Binding-site contacts:
Ligand atom C22 contacts residue MET267 of chain 1.B at 3.7 Å (hydrophobic).
Ligand atom C18 contacts residue PRO266 of chain 1.B at 3.6 Å (hydrophobic).
Ligand atom C10 contacts residue GLN280 of chain 1.B at 3.3 Å.
Ligand atom C12 contacts residue PHE250 of chain 1.B at 3.6 Å (hydrophobic).
Ligand atom C13 contacts residue PHE250 of chain 1.B at 3.5 Å (hydrophobic).
Ligand atom C11 contacts residue GLN280 of chain 1.B at 3.8 Å.
Ligand atom C15 contacts residue MET267 of chain 1.B at 3.6 Å (hydrophobic).
Ligand atom N23 contacts residue MET267 of chain 1.B at 3.6 Å.
Ligand atom F24 contacts residue LYS272 of chain 1.B at 3.5 Å.
Ligand atom C11 contacts residue TYR247 of chain 1.B at 3.4 Å (hydrophobic).
Ligand atom N23 contacts residue TYR247 of chain 1.B at 2.8 Å (h-bond).
Ligand atom C19 contacts residue GLU275 of chain 1.B at 3.7 Å.
Ligand atom C17 contacts residue MET267 of chain 1.B at 3.7 Å (hydrophobic).
Ligand atom C16 contacts residue MET267 of chain 1.B at 3.6 Å (hydrophobic).
Ligand atom C20 contacts residue GLU275 of chain 1.B at 3.6 Å.
Ligand atom O26 contacts residue MET267 of chain 1.B at 3.7 Å.
Ligand atom F24 contacts residue GLU275 of chain 1.B at 3.2 Å.
Ligand atom C9 contacts residue PHE283 of chain 1.B at 3.4 Å (hydrophobic).
Ligand atom C6 contacts residue VAL232 of chain 1.B at 3.7 Å (hydrophobic).
Ligand atom C18 contacts residue GLN278 of chain 1.B at 3.8 Å.
Ligand atom C21 contacts residue TYR247 of chain 1.B at 3.6 Å (hydrophobic).
Ligand atom C22 contacts residue TYR247 of chain 1.B at 3.6 Å (hydrophobic).
Ligand atom C10 contacts residue PHE283 of chain 1.B at 3.6 Å (hydrophobic).
Ligand atom C20 contacts residue VAL276 of chain 1.B at 3.7 Å (hydrophobic).
Ligand atom C20 contacts residue LYS272 of chain 1.B at 3.5 Å.
Ligand atom C16 contacts residue GLY279 of chain 1.B at 3.8 Å.
Ligand atom F24 contacts residue PRO266 of chain 1.B at 3.4 Å.
Ligand atom C14 contacts residue TYR247 of chain 1.B at 3.5 Å (hydrophobic).
Ligand atom C21 contacts residue VAL276 of chain 1.B at 3.6 Å (hydrophobic).
Ligand atom C9 contacts residue GLN280 of chain 1.B at 3.1 Å.
Ligand atom C14 contacts residue MET267 of chain 1.B at 3.6 Å (hydrophobic).
Ligand atom C10 contacts residue GLY279 of chain 1.B at 3.4 Å.
Ligand atom C19 contacts residue PRO266 of chain 1.B at 3.8 Å (hydrophobic).
Ligand atom C18 contacts residue MET267 of chain 1.B at 3.8 Å (hydrophobic).
Ligand atom N7 contacts residue ILE246 of chain 1.B at 3.6 Å.
Ligand atom C2 contacts residue ILE246 of chain 1.B at 3.7 Å (hydrophobic).
Ligand atom C5 contacts residue PHE283 of chain 1.B at 3.8 Å (hydrophobic).
Ligand atom C8 contacts residue GLN280 of chain 1.B at 3.4 Å.
Ligand atom C12 contacts residue TYR247 of chain 1.B at 3.6 Å (hydrophobic).
Ligand atom C5 contacts residue GLN280 of chain 1.B at 3.6 Å.

This protein binds this small molecule.
Small molecule (SMILES): Cc1cc(-c2ccc(-c3nc4ccc(F)cc4c(C(=O)NS(C)(=O)=O)c3N)cc2)ccn1

Sequence of chain 1.B:
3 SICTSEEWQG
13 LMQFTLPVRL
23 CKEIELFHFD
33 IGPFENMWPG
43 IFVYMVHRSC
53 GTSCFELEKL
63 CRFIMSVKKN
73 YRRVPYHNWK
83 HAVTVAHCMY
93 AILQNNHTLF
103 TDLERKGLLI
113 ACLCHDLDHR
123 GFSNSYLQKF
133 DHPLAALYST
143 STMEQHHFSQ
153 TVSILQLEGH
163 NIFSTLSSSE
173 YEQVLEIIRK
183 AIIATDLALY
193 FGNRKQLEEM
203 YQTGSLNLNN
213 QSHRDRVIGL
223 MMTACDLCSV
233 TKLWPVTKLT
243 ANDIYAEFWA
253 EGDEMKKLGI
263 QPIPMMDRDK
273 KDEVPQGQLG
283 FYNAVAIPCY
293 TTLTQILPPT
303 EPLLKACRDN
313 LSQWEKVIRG